Sequence of chain 1.C:
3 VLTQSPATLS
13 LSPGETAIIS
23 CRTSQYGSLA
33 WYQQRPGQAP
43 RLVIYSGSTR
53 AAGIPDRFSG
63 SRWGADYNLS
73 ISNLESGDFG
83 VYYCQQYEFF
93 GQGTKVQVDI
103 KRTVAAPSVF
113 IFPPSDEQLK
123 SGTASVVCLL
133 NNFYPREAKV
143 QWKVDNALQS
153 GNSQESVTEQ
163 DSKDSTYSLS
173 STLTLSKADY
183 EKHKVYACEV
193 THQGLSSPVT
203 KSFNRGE

This small molecule binds to this protein.
Small molecule (SMILES): CC(=O)N[C@@H]1[C@@H](O)[C@H](O)[C@@H](CO)O[C@H]1O

Binding-site contacts:
Ligand atom C6 contacts residue SER63 of chain 1.C at 4.4 Å.
Ligand atom C7 contacts residue ASN70 of chain 1.C at 3.7 Å.
Ligand atom O3 contacts residue ASN70 of chain 1.C at 4.3 Å.
Ligand atom C1 contacts residue SER63 of chain 1.C at 4.4 Å.
Ligand atom C3 contacts residue ASN70 of chain 1.C at 3.4 Å.
Ligand atom C8 contacts residue ILE20 of chain 1.C at 3.9 Å (hydrophobic).
Ligand atom C4 contacts residue ASN70 of chain 1.C at 3.9 Å.
Ligand atom O5 contacts residue ASN70 of chain 1.C at 2.3 Å (h-bond).
Ligand atom O6 contacts residue ASN70 of chain 1.C at 4.2 Å.
Ligand atom O5 contacts residue SER63 of chain 1.C at 3.9 Å.
Ligand atom C5 contacts residue ASN70 of chain 1.C at 3.6 Å.
Ligand atom C6 contacts residue TRP65 of chain 1.C at 3.9 Å (hydrophobic).
Ligand atom C5 contacts residue SER63 of chain 1.C at 4.4 Å.
Ligand atom O6 contacts residue ASP68 of chain 1.C at 4.0 Å.
Ligand atom N2 contacts residue ASN70 of chain 1.C at 2.7 Å (h-bond).
Ligand atom O6 contacts residue TRP65 of chain 1.C at 3.3 Å.
Ligand atom C6 contacts residue ARG64 of chain 1.C at 4.3 Å.
Ligand atom C1 contacts residue ILE20 of chain 1.C at 4.2 Å (hydrophobic).
Ligand atom C2 contacts residue ASN70 of chain 1.C at 2.0 Å.
Ligand atom C2 contacts residue ILE20 of chain 1.C at 4.2 Å (hydrophobic).
Ligand atom O6 contacts residue ARG64 of chain 1.C at 4.4 Å.
Ligand atom O7 contacts residue ASN70 of chain 1.C at 4.2 Å.
Ligand atom N2 contacts residue ILE20 of chain 1.C at 3.5 Å.
Ligand atom C7 contacts residue ILE20 of chain 1.C at 3.9 Å (hydrophobic).
Ligand atom C1 contacts residue ASN70 of chain 1.C at 1.5 Å.